Sequence of chain 1.FA:
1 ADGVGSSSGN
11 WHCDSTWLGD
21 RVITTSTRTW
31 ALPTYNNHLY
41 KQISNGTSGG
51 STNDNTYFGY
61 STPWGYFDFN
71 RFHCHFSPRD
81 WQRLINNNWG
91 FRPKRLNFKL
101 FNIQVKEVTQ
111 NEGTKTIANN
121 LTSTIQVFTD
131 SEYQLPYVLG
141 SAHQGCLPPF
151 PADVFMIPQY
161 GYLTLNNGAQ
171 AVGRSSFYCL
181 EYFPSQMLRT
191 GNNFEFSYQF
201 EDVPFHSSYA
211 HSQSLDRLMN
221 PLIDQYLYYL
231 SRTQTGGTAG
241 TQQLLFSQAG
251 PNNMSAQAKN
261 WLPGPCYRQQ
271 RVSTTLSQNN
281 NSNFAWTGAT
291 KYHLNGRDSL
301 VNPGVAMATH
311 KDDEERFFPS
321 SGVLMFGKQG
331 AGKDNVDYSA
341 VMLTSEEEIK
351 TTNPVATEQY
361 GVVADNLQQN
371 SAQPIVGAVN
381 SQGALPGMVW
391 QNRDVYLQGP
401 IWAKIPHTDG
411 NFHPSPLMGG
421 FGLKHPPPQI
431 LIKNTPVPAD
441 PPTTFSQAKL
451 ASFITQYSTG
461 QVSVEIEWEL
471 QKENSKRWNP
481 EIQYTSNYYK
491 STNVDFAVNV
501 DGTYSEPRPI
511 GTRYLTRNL

A protein and the small-molecule ligand that binds it are described below.
Small molecule (SMILES): Nc1ccn([C@H]2C[C@H](O)[C@@H](COP(=O)(O)O)O2)c(=O)n1

Binding-site contacts:
Ligand atom N4 contacts residue ASP202 of chain 1.FA at 2.4 Å (salt-bridge).
Ligand atom C5 contacts residue VAL203 of chain 1.FA at 3.8 Å (hydrophobic).
Ligand atom C6 contacts residue PRO204 of chain 1.FA at 3.9 Å (hydrophobic).
Ligand atom C4 contacts residue PRO204 of chain 1.FA at 3.8 Å (hydrophobic).
Ligand atom C4 contacts residue VAL203 of chain 1.FA at 4.1 Å (hydrophobic).
Ligand atom O3' contacts residue DA1 of chain 1.TD at 1.6 Å.
Ligand atom C2' contacts residue DA1 of chain 1.TD at 2.9 Å.
Ligand atom N4 contacts residue PRO204 of chain 1.FA at 4.2 Å.
Ligand atom C4 contacts residue ASP202 of chain 1.FA at 3.0 Å.
Ligand atom N4 contacts residue VAL203 of chain 1.FA at 3.4 Å (h-bond).
Ligand atom C2 contacts residue DA1 of chain 1.TD at 4.2 Å.
Ligand atom C2 contacts residue PRO204 of chain 1.FA at 4.3 Å (hydrophobic).
Ligand atom C1' contacts residue DA1 of chain 1.TD at 3.9 Å.
Ligand atom C5 contacts residue PRO204 of chain 1.FA at 3.6 Å (hydrophobic).
Ligand atom N3 contacts residue ASP202 of chain 1.FA at 4.2 Å.
Ligand atom C6 contacts residue ASP202 of chain 1.FA at 4.3 Å.
Ligand atom N3 contacts residue PRO204 of chain 1.FA at 4.0 Å.
Ligand atom C5' contacts residue PRO204 of chain 1.FA at 4.5 Å (hydrophobic).
Ligand atom C2' contacts residue PRO204 of chain 1.FA at 4.0 Å (hydrophobic).
Ligand atom N1 contacts residue PRO204 of chain 1.FA at 4.2 Å.
Ligand atom C4' contacts residue DA1 of chain 1.TD at 4.0 Å.
Ligand atom C5 contacts residue ASP202 of chain 1.FA at 3.1 Å.
Ligand atom O2 contacts residue DA1 of chain 1.TD at 3.4 Å (h-bond).
Ligand atom C3' contacts residue DA1 of chain 1.TD at 2.6 Å.